Sequence of chain 1.A:
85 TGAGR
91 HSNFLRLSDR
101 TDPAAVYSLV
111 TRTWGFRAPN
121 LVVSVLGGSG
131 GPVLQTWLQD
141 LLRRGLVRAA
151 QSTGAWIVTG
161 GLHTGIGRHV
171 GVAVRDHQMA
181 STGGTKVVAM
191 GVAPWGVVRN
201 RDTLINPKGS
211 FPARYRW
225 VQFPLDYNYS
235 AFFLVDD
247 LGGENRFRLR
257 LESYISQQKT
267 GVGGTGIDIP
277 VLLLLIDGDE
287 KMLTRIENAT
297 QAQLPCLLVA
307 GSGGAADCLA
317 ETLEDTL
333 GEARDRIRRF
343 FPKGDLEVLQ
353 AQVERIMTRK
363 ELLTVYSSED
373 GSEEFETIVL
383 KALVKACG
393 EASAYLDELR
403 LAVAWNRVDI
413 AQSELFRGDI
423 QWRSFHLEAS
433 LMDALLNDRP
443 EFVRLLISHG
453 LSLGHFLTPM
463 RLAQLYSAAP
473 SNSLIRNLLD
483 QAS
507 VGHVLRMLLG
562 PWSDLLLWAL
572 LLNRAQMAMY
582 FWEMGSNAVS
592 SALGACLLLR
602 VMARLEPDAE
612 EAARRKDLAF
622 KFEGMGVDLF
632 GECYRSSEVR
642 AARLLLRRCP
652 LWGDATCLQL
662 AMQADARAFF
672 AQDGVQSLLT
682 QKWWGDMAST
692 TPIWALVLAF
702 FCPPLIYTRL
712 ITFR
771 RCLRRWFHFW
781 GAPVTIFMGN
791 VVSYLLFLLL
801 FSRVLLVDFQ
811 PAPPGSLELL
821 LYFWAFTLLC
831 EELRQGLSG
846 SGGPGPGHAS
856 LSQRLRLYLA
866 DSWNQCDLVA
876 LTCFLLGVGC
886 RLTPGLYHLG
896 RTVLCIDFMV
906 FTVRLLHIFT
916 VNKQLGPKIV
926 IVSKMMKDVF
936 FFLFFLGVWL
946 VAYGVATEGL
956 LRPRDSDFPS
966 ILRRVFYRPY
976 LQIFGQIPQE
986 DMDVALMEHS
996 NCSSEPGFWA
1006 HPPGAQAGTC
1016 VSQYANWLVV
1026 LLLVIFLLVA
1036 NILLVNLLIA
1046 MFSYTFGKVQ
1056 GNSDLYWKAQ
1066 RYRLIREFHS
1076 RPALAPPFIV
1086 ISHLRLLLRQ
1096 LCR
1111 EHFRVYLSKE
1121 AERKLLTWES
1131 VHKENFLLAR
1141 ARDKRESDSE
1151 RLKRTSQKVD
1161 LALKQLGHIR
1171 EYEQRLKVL

Sequence of chain 1.C:
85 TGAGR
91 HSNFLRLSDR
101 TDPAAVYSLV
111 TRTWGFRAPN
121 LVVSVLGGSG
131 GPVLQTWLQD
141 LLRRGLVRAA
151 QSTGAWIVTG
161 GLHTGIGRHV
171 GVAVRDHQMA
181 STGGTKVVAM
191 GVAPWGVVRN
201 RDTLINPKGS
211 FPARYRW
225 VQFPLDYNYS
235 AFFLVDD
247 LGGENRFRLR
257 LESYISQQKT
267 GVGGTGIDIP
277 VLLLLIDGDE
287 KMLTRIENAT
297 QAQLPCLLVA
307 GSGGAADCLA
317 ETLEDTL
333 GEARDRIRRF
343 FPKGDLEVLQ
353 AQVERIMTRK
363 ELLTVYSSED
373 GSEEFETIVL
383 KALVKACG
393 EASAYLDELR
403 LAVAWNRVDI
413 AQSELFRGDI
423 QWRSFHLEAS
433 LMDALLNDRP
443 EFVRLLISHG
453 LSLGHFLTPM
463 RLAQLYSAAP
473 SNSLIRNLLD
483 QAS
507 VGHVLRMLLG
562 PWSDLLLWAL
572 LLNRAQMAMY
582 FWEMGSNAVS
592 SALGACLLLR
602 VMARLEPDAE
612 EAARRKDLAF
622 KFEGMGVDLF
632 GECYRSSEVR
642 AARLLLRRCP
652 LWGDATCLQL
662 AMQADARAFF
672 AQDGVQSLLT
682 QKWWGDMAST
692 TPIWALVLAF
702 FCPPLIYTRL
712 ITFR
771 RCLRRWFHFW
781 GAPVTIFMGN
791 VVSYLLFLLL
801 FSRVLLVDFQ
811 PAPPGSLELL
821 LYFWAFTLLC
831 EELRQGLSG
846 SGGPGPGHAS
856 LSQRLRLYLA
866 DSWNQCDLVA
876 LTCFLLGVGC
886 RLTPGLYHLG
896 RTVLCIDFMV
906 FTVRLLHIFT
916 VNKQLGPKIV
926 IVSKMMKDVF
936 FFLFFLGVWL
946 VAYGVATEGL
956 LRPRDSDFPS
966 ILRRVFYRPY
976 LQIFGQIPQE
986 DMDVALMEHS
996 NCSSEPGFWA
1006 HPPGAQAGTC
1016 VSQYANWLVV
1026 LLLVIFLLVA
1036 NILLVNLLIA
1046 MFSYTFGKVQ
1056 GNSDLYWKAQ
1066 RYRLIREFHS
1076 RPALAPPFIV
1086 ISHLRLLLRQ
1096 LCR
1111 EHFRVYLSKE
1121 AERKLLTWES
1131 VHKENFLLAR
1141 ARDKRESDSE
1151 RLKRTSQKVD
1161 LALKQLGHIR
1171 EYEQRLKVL

The small molecule below binds the protein below.
Small molecule (SMILES): CC(C)CCC[C@@H](C)[C@H]1CC[C@H]2[C@@H]3CC=C4C[C@@H](OC(=O)CCC(=O)O)CC[C@]4(C)[C@H]3CC[C@]12C

Binding-site contacts:
Ligand atom CAS contacts residue VAL1025 of chain 1.C at 3.6 Å (hydrophobic).
Ligand atom CAS contacts residue TRP1022 of chain 1.C at 4.2 Å (hydrophobic).
Ligand atom CAT contacts residue TRP1022 of chain 1.C at 3.8 Å (hydrophobic).
Ligand atom CAC contacts residue VAL1029 of chain 1.C at 3.7 Å (hydrophobic).
Ligand atom CAT contacts residue VAL1025 of chain 1.C at 4.0 Å (hydrophobic).
Ligand atom CBA contacts residue Y011 of chain 1.H at 3.9 Å.
Ligand atom CAA contacts residue LEU945 of chain 1.A at 3.8 Å (hydrophobic).
Ligand atom CAD contacts residue VAL1025 of chain 1.C at 3.8 Å (hydrophobic).
Ligand atom CAD contacts residue ARG968 of chain 1.A at 3.9 Å.
Ligand atom CBA contacts residue LEU938 of chain 1.A at 4.0 Å (hydrophobic).
Ligand atom CAB contacts residue Y011 of chain 1.H at 3.7 Å.
Ligand atom CAO contacts residue PHE971 of chain 1.A at 4.3 Å (hydrophobic).
Ligand atom CAA contacts residue GLY942 of chain 1.A at 3.7 Å.
Ligand atom CAR contacts residue TRP1022 of chain 1.C at 4.2 Å (hydrophobic).
Ligand atom CAE contacts residue PHE971 of chain 1.A at 3.6 Å (hydrophobic).
Ligand atom CAA contacts residue LEU941 of chain 1.A at 3.8 Å (hydrophobic).
Ligand atom CAJ contacts residue LEU945 of chain 1.A at 3.9 Å (hydrophobic).
Ligand atom CAY contacts residue PRO964 of chain 1.A at 4.2 Å (hydrophobic).
Ligand atom CAN contacts residue Y011 of chain 1.H at 4.0 Å.
Ligand atom OAF contacts residue PRO964 of chain 1.A at 3.7 Å.
Ligand atom CAN contacts residue LEU945 of chain 1.A at 4.2 Å (hydrophobic).
Ligand atom CAZ contacts residue PRO964 of chain 1.A at 3.9 Å (hydrophobic).
Ligand atom CAR contacts residue ARG968 of chain 1.A at 3.7 Å.
Ligand atom CAU contacts residue VAL1025 of chain 1.C at 4.3 Å (hydrophobic).
Ligand atom CAV contacts residue ARG968 of chain 1.A at 4.2 Å.
Ligand atom CAI contacts residue PRO964 of chain 1.A at 3.9 Å (hydrophobic).
Ligand atom CAE contacts residue LEU967 of chain 1.A at 3.7 Å (hydrophobic).
Ligand atom CAS contacts residue LEU1026 of chain 1.C at 4.1 Å (hydrophobic).
Ligand atom CAE contacts residue TYR972 of chain 1.A at 3.6 Å (hydrophobic).
Ligand atom CAB contacts residue LEU938 of chain 1.A at 3.8 Å (hydrophobic).
Ligand atom CAD contacts residue TYR972 of chain 1.A at 4.1 Å (hydrophobic).
Ligand atom OAG contacts residue PRO964 of chain 1.A at 3.5 Å.
Ligand atom CAA contacts residue LEU938 of chain 1.A at 4.0 Å (hydrophobic).
Ligand atom CBC contacts residue ARG968 of chain 1.A at 4.0 Å.
Ligand atom OAH contacts residue TRP1022 of chain 1.C at 3.8 Å.
Ligand atom CAU contacts residue TYR972 of chain 1.A at 4.2 Å (hydrophobic).
Ligand atom OAW contacts residue ARG968 of chain 1.A at 3.4 Å (salt-bridge).
Ligand atom CAV contacts residue PRO964 of chain 1.A at 3.3 Å (hydrophobic).
Ligand atom CBB contacts residue PHE971 of chain 1.A at 3.8 Å (hydrophobic).
Ligand atom CAB contacts residue TYR975 of chain 1.A at 3.6 Å (hydrophobic).